Sequence of chain 1.D:
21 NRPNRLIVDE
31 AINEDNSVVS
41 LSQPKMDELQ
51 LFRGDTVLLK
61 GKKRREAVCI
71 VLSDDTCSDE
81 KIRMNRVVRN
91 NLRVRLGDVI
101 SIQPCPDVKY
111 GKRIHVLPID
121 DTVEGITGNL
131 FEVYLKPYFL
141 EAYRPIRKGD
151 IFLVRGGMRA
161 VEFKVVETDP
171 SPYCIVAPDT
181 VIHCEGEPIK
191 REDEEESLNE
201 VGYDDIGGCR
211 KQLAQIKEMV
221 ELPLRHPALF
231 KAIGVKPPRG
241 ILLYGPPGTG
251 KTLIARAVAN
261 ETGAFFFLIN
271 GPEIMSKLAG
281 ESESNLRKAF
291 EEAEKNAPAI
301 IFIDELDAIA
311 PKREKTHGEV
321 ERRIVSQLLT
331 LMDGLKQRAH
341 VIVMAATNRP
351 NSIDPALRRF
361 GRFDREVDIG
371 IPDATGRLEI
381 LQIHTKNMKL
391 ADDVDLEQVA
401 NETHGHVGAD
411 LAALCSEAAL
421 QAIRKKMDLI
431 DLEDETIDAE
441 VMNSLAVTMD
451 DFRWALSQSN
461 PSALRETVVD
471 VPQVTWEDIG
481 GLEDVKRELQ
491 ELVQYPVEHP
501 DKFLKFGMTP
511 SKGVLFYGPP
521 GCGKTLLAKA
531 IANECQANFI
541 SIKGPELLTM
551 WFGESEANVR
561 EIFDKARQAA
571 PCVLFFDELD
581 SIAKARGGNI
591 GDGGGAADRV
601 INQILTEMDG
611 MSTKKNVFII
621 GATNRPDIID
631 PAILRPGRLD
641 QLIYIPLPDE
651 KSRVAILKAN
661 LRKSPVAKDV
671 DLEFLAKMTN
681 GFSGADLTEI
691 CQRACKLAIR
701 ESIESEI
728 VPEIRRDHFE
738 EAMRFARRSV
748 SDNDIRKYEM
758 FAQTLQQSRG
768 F

Sequence of chain 1.E:
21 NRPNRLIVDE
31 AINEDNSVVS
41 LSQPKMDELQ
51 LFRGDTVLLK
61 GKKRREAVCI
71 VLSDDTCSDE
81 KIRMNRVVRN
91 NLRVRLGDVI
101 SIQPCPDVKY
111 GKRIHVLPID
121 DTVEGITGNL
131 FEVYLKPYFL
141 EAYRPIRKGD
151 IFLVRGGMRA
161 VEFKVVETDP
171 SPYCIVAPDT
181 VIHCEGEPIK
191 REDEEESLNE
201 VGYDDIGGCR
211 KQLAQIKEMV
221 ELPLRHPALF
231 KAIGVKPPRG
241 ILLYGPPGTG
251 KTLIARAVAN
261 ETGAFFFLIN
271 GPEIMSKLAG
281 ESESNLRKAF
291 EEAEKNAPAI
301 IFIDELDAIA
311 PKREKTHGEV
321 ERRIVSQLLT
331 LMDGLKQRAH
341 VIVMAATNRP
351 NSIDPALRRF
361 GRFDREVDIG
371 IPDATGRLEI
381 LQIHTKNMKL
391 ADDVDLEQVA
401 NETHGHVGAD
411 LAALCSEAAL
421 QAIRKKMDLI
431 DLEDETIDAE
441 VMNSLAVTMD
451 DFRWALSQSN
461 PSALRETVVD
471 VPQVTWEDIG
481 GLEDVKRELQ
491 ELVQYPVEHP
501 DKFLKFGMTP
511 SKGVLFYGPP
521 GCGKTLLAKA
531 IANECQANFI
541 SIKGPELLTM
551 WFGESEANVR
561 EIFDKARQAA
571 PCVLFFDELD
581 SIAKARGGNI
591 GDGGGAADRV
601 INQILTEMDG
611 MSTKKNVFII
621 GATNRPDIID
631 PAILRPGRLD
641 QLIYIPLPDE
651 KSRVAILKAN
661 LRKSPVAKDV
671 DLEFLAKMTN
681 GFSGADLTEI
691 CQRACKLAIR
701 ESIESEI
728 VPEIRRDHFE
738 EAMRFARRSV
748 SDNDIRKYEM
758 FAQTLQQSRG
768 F

Binding-site contacts:
Ligand atom S1G contacts residue ASN348 of chain 1.E at 2.7 Å (h-bond).
Ligand atom N9 contacts residue GLY408 of chain 1.E at 3.7 Å.
Ligand atom O3B contacts residue LYS251 of chain 1.E at 3.5 Å (salt-bridge).
Ligand atom O1B contacts residue THR252 of chain 1.E at 2.7 Å (h-bond).
Ligand atom O2G contacts residue GLY248 of chain 1.E at 3.4 Å (h-bond).
Ligand atom C8 contacts residue GLY408 of chain 1.E at 3.5 Å.
Ligand atom C8 contacts residue GLY250 of chain 1.E at 3.8 Å.
Ligand atom PG contacts residue GLY248 of chain 1.E at 3.7 Å.
Ligand atom O2A contacts residue LYS251 of chain 1.E at 3.5 Å (salt-bridge).
Ligand atom O1B contacts residue MG1 of chain 1.Y at 2.6 Å.
Ligand atom C8 contacts residue ALA409 of chain 1.E at 3.5 Å (hydrophobic).
Ligand atom N1 contacts residue ASP205 of chain 1.E at 3.7 Å.
Ligand atom N7 contacts residue GLY408 of chain 1.E at 3.5 Å.
Ligand atom O2' contacts residue HIS384 of chain 1.E at 3.5 Å.
Ligand atom O3G contacts residue MG1 of chain 1.Y at 2.9 Å.
Ligand atom O2B contacts residue THR252 of chain 1.E at 3.7 Å.
Ligand atom N6 contacts residue ILE380 of chain 1.E at 3.8 Å.
Ligand atom O3A contacts residue GLY248 of chain 1.E at 3.6 Å.
Ligand atom O2A contacts residue THR252 of chain 1.E at 3.4 Å (h-bond).
Ligand atom O4' contacts residue ALA409 of chain 1.E at 3.4 Å.
Ligand atom N3 contacts residue LEU253 of chain 1.E at 3.6 Å.
Ligand atom N7 contacts residue GLY250 of chain 1.E at 3.4 Å (h-bond).
Ligand atom O2B contacts residue LYS251 of chain 1.E at 2.6 Å (salt-bridge).
Ligand atom C2 contacts residue ASP205 of chain 1.E at 3.3 Å.
Ligand atom O2B contacts residue THR249 of chain 1.E at 3.6 Å (h-bond).
Ligand atom C2 contacts residue LEU253 of chain 1.E at 3.7 Å (hydrophobic).
Ligand atom N1 contacts residue ILE206 of chain 1.E at 3.8 Å.
Ligand atom C1' contacts residue HIS384 of chain 1.E at 3.6 Å.
Ligand atom O2A contacts residue GLY250 of chain 1.E at 3.1 Å.
Ligand atom N6 contacts residue GLY207 of chain 1.E at 3.0 Å (h-bond).
Ligand atom N3 contacts residue HIS384 of chain 1.E at 3.2 Å (h-bond).
Ligand atom O2B contacts residue GLY250 of chain 1.E at 2.8 Å (h-bond).
Ligand atom O3B contacts residue GLY248 of chain 1.E at 2.9 Å (h-bond).
Ligand atom N7 contacts residue GLY248 of chain 1.E at 3.6 Å.
Ligand atom C4 contacts residue LEU253 of chain 1.E at 3.7 Å (hydrophobic).
Ligand atom N7 contacts residue THR249 of chain 1.E at 3.4 Å.
Ligand atom N1 contacts residue GLY207 of chain 1.E at 3.2 Å (h-bond).
Ligand atom O2A contacts residue LEU253 of chain 1.E at 3.4 Å (h-bond).
Ligand atom C8 contacts residue GLY248 of chain 1.E at 3.4 Å.
Ligand atom O2G contacts residue PRO247 of chain 1.E at 3.7 Å.

A small-molecule ligand and the protein it binds are described below.
Small molecule (SMILES): Nc1ncnc2c1ncn2[C@@H]1O[C@H](COP(=O)(O)OP(=O)(O)OP(O)(O)=S)[C@@H](O)[C@H]1O